Sequence of chain 1.C:
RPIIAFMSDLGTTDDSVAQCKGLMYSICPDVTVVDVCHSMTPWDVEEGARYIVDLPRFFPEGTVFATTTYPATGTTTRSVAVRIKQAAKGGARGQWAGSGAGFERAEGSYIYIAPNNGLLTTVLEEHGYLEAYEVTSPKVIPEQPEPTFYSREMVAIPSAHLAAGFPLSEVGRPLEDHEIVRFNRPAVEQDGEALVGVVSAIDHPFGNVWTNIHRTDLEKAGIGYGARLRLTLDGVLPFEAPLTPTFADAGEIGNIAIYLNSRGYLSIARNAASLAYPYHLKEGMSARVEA

Sequence of chain 1.A:
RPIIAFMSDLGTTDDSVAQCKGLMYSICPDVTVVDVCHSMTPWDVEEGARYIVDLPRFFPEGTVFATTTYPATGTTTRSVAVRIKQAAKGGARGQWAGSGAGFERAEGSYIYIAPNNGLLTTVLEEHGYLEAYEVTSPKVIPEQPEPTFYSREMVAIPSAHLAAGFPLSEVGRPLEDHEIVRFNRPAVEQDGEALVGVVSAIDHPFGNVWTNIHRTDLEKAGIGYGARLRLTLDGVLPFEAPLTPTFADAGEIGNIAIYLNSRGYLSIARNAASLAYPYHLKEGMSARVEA

Binding-site contacts:
Ligand atom N3 contacts residue PRO78 of chain 1.A at 3.5 Å.
Ligand atom N9 contacts residue TRP50 of chain 1.A at 3.5 Å (h-bond).
Ligand atom OAS contacts residue ASP16 of chain 1.A at 2.6 Å (salt-bridge).
Ligand atom FAB contacts residue THR80 of chain 1.A at 3.0 Å.
Ligand atom FAB contacts residue TYR157 of chain 1.A at 2.8 Å.
Ligand atom C5 contacts residue PHE254 of chain 1.C at 3.5 Å (hydrophobic).
Ligand atom N3 contacts residue PHE254 of chain 1.C at 3.5 Å.
Ligand atom CAK contacts residue TYR77 of chain 1.A at 3.5 Å (hydrophobic).
Ligand atom OAT contacts residue THR76 of chain 1.A at 3.5 Å (h-bond).
Ligand atom C2 contacts residue ALA279 of chain 1.C at 3.3 Å (hydrophobic).
Ligand atom CAR contacts residue ASP16 of chain 1.A at 3.5 Å.
Ligand atom CAH contacts residue TLA1 of chain 1.I at 3.2 Å.
Ligand atom N1 contacts residue ARG277 of chain 1.C at 3.5 Å (salt-bridge).
Ligand atom OAT contacts residue ASP16 of chain 1.A at 2.5 Å (salt-bridge).
Ligand atom N6 contacts residue ASN215 of chain 1.C at 2.8 Å (h-bond).
Ligand atom OAT contacts residue TRP50 of chain 1.A at 3.2 Å (h-bond).
Ligand atom OAJ contacts residue TLA1 of chain 1.I at 3.4 Å (h-bond).
Ligand atom N3 contacts residue TRP50 of chain 1.A at 3.4 Å (h-bond).
Ligand atom C8 contacts residue PHE213 of chain 1.C at 3.5 Å (hydrophobic).
Ligand atom C5 contacts residue TRP50 of chain 1.A at 3.5 Å (hydrophobic).
Ligand atom FAB contacts residue THR155 of chain 1.A at 3.1 Å.
Ligand atom OAT contacts residue TYR77 of chain 1.A at 3.2 Å (h-bond).
Ligand atom OAS contacts residue SER158 of chain 1.A at 2.7 Å (h-bond).
Ligand atom N1 contacts residue PHE254 of chain 1.C at 3.4 Å.
Ligand atom FAB contacts residue PHE156 of chain 1.A at 3.1 Å.
Ligand atom N7 contacts residue ASN215 of chain 1.C at 3.1 Å (h-bond).
Ligand atom FAG contacts residue SER158 of chain 1.A at 2.9 Å.
Ligand atom N6 contacts residue PHE254 of chain 1.C at 3.5 Å.
Ligand atom N6 contacts residue ARG277 of chain 1.C at 2.9 Å (salt-bridge).
Ligand atom FAB contacts residue SER158 of chain 1.A at 3.5 Å.
Ligand atom N7 contacts residue PHE254 of chain 1.C at 3.4 Å.
Ligand atom OAJ contacts residue THR80 of chain 1.A at 3.5 Å.
Ligand atom CAQ contacts residue ASP16 of chain 1.A at 3.4 Å.
Ligand atom CAH contacts residue THR155 of chain 1.A at 3.4 Å.
Ligand atom FAG contacts residue PHE156 of chain 1.A at 3.4 Å.
Ligand atom C6 contacts residue PHE254 of chain 1.C at 3.4 Å (hydrophobic).
Ligand atom C4 contacts residue PHE254 of chain 1.C at 3.4 Å (hydrophobic).
Ligand atom OAS contacts residue TYR77 of chain 1.A at 3.4 Å (h-bond).
Ligand atom N1 contacts residue ALA279 of chain 1.C at 2.8 Å (h-bond).
Ligand atom C4 contacts residue TRP50 of chain 1.A at 3.3 Å (hydrophobic).

The protein below binds the small molecule below.
Small molecule (SMILES): Nc1ncnc2c1ncn2[C@@H]1O[C@H](C(F)F)[C@@H](O)C1O